Sequence of chain 1.CA:
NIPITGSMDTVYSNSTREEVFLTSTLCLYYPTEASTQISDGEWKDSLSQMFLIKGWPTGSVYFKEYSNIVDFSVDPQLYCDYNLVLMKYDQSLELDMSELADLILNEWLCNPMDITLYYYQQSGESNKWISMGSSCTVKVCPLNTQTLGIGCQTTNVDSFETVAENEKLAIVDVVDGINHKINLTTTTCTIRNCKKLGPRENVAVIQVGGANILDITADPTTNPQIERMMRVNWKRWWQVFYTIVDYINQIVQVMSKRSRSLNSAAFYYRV

Binding-site contacts:
Ligand atom O5 contacts residue ASN69 of chain 1.CA at 2.3 Å (h-bond).
Ligand atom C4 contacts residue ASN69 of chain 1.CA at 4.2 Å.
Ligand atom C1 contacts residue ASN69 of chain 1.CA at 1.4 Å.
Ligand atom C7 contacts residue ASN69 of chain 1.CA at 3.9 Å.
Ligand atom C5 contacts residue ASN69 of chain 1.CA at 3.6 Å.
Ligand atom O6 contacts residue ASN69 of chain 1.CA at 4.4 Å.
Ligand atom N2 contacts residue ASN69 of chain 1.CA at 2.8 Å (h-bond).
Ligand atom C8 contacts residue ASN69 of chain 1.CA at 4.1 Å.
Ligand atom C2 contacts residue ASN69 of chain 1.CA at 2.5 Å.
Ligand atom C3 contacts residue ASN69 of chain 1.CA at 3.8 Å.

A protein and the small-molecule ligand that binds it are described below.
Small molecule (SMILES): CC(=O)N[C@@H]1[C@@H](O)[C@H](O)[C@@H](CO)O[C@H]1O